The small molecule below binds the protein below.
Small molecule (SMILES): CC(C)=CCN([C@H]1CNC[C@@H]1N(CC=C(C)C)S(=O)(=O)c1ccc(C(N)=O)cc1)S(=O)(=O)c1ccc(C(N)=O)cc1

Binding-site contacts:
Ligand atom C34 contacts residue ILE84 of chain 1.A at 3.3 Å (hydrophobic).
Ligand atom O3 contacts residue ALA28 of chain 1.B at 3.6 Å.
Ligand atom O12 contacts residue GLY49 of chain 1.A at 3.5 Å.
Ligand atom O3 contacts residue ASP30 of chain 1.B at 2.7 Å (salt-bridge).
Ligand atom C8 contacts residue ASP30 of chain 1.A at 3.7 Å.
Ligand atom C26 contacts residue ASP25 of chain 1.B at 3.2 Å.
Ligand atom C11 contacts residue LEU23 of chain 1.A at 3.6 Å (hydrophobic).
Ligand atom C19 contacts residue GLY48 of chain 1.B at 3.5 Å.
Ligand atom C12 contacts residue LEU23 of chain 1.B at 3.7 Å (hydrophobic).
Ligand atom C33 contacts residue ILE84 of chain 1.A at 3.6 Å (hydrophobic).
Ligand atom C7 contacts residue ALA28 of chain 1.B at 3.5 Å (hydrophobic).
Ligand atom C25 contacts residue ASP25 of chain 1.A at 3.1 Å.
Ligand atom C11 contacts residue GLY27 of chain 1.B at 3.3 Å.
Ligand atom C20 contacts residue GLY48 of chain 1.A at 3.3 Å.
Ligand atom C26 contacts residue ASP25 of chain 1.A at 3.6 Å.
Ligand atom O11 contacts residue GLY49 of chain 1.A at 3.8 Å.
Ligand atom C13 contacts residue GLY48 of chain 1.A at 3.8 Å.
Ligand atom C9 contacts residue ASP30 of chain 1.B at 3.6 Å.
Ligand atom N22 contacts residue ASP25 of chain 1.B at 2.8 Å (salt-bridge).
Ligand atom C5 contacts residue GLY48 of chain 1.A at 3.7 Å.
Ligand atom O2 contacts residue ASP30 of chain 1.A at 2.6 Å (salt-bridge).
Ligand atom C18 contacts residue ALA28 of chain 1.A at 3.5 Å (hydrophobic).
Ligand atom C12 contacts residue GLY27 of chain 1.A at 3.4 Å.
Ligand atom C2 contacts residue ALA28 of chain 1.A at 3.5 Å (hydrophobic).
Ligand atom C11 contacts residue ASP25 of chain 1.A at 3.3 Å.
Ligand atom N22 contacts residue ASP25 of chain 1.A at 2.8 Å (salt-bridge).
Ligand atom C37 contacts residue ASP25 of chain 1.B at 3.7 Å.
Ligand atom C3 contacts residue GLY48 of chain 1.B at 3.5 Å.
Ligand atom C33 contacts residue ASP25 of chain 1.A at 3.1 Å.
Ligand atom N2 contacts residue ASP30 of chain 1.B at 2.8 Å (salt-bridge).
Ligand atom C2 contacts residue ASP30 of chain 1.A at 3.6 Å.
Ligand atom C37 contacts residue ILE84 of chain 1.B at 3.6 Å (hydrophobic).
Ligand atom O3 contacts residue ASP29 of chain 1.B at 3.1 Å (salt-bridge).
Ligand atom O2 contacts residue ASP29 of chain 1.A at 3.3 Å.
Ligand atom O40 contacts residue ILE50 of chain 1.B at 3.2 Å.
Ligand atom C25 contacts residue ASP25 of chain 1.B at 3.8 Å.
Ligand atom O12 contacts residue ILE50 of chain 1.A at 2.6 Å (h-bond).
Ligand atom C9 contacts residue ASP29 of chain 1.B at 3.8 Å.
Ligand atom C25 contacts residue ALA28 of chain 1.A at 3.7 Å (hydrophobic).
Ligand atom C25 contacts residue GLY27 of chain 1.A at 3.6 Å.

Sequence of chain 1.B:
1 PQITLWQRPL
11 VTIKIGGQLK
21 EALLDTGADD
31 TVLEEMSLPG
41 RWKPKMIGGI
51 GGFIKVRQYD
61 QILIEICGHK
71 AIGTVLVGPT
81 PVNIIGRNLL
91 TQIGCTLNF

Sequence of chain 1.A:
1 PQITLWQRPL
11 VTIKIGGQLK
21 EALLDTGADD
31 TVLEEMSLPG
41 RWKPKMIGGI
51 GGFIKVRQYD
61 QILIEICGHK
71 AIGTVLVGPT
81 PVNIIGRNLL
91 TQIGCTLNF